Binding-site contacts:
Ligand atom O5 contacts residue ASN7 of chain 1.A at 3.9 Å.
Ligand atom C2 contacts residue ASN7 of chain 1.A at 3.5 Å.
Ligand atom C6 contacts residue THR42 of chain 1.A at 4.5 Å.
Ligand atom O7 contacts residue SER64 of chain 1.A at 4.2 Å.
Ligand atom C2 contacts residue ASN40 of chain 1.A at 2.4 Å.
Ligand atom C7 contacts residue ASN7 of chain 1.A at 3.6 Å.
Ligand atom O5 contacts residue ASN40 of chain 1.A at 2.4 Å (h-bond).
Ligand atom C1 contacts residue ASN40 of chain 1.A at 1.4 Å.
Ligand atom C1 contacts residue ASN7 of chain 1.A at 3.5 Å.
Ligand atom C4 contacts residue ASN40 of chain 1.A at 4.2 Å.
Ligand atom N2 contacts residue ASN7 of chain 1.A at 3.9 Å.
Ligand atom C7 contacts residue ILE5 of chain 1.A at 4.2 Å (hydrophobic).
Ligand atom C8 contacts residue ASN40 of chain 1.A at 4.5 Å.
Ligand atom C8 contacts residue ASN7 of chain 1.A at 4.5 Å.
Ligand atom O5 contacts residue THR42 of chain 1.A at 4.0 Å.
Ligand atom C8 contacts residue ILE5 of chain 1.A at 3.9 Å (hydrophobic).
Ligand atom N2 contacts residue ASN40 of chain 1.A at 2.9 Å (h-bond).
Ligand atom O7 contacts residue ASN40 of chain 1.A at 3.6 Å.
Ligand atom C5 contacts residue ASN40 of chain 1.A at 3.7 Å.
Ligand atom C3 contacts residue ASN40 of chain 1.A at 3.8 Å.
Ligand atom C6 contacts residue ALA41 of chain 1.A at 3.8 Å (hydrophobic).
Ligand atom O7 contacts residue ASN7 of chain 1.A at 2.7 Å (h-bond).
Ligand atom O5 contacts residue ALA41 of chain 1.A at 3.8 Å.
Ligand atom C7 contacts residue ASN40 of chain 1.A at 3.4 Å.
Ligand atom C5 contacts residue ALA41 of chain 1.A at 4.5 Å (hydrophobic).

The protein below binds the small molecule below.
Small molecule (SMILES): CC(=O)N[C@@H]1[C@@H](O)[C@H](O)[C@@H](CO)O[C@H]1O

Sequence of chain 1.A:
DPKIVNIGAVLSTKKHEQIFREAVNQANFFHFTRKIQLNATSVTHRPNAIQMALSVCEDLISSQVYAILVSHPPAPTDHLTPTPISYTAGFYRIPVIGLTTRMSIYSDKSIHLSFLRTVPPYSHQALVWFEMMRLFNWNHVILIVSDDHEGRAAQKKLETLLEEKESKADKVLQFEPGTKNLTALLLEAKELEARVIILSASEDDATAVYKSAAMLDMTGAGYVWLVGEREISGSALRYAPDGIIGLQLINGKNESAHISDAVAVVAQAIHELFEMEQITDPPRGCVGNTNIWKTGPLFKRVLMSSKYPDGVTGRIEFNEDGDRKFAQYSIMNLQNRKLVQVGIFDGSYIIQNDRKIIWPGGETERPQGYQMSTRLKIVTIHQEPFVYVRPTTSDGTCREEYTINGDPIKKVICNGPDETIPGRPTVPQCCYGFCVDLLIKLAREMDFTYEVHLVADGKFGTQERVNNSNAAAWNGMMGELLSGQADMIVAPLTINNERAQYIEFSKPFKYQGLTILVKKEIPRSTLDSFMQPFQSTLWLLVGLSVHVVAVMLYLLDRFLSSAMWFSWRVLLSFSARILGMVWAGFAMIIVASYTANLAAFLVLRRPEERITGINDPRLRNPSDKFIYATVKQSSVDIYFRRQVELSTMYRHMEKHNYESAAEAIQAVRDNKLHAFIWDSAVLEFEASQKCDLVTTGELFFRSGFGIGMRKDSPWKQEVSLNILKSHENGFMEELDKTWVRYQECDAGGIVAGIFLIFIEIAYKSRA